A protein and the small-molecule ligand that binds it are described below.
Small molecule (SMILES): O=C1N2C=C(c3ccc(O)cc3)N=C(Cc3ccccc3)C2=N[C@@]1(Cc1ccc(C(F)(F)F)cc1)OO

Sequence of chain 1.D:
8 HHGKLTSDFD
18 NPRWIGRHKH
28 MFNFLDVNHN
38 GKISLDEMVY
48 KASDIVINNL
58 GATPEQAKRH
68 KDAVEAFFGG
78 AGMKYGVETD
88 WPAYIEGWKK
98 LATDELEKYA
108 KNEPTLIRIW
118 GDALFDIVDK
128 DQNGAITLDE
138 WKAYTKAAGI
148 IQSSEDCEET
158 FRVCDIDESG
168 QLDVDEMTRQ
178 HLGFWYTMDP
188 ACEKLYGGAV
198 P

Binding-site contacts:
Ligand atom O02 contacts residue TYR141 of chain 1.D at 3.4 Å.
Ligand atom O04 contacts residue HIS25 of chain 1.D at 2.9 Å (h-bond).
Ligand atom O03 contacts residue TYR193 of chain 1.D at 2.1 Å (h-bond).
Ligand atom F01 contacts residue THR175 of chain 1.D at 3.4 Å.
Ligand atom N02 contacts residue TYR141 of chain 1.D at 2.6 Å (h-bond).
Ligand atom O04 contacts residue TRP95 of chain 1.D at 3.1 Å (h-bond).
Ligand atom C02 contacts residue TYR141 of chain 1.D at 3.4 Å (hydrophobic).
Ligand atom C25 contacts residue MET28 of chain 1.D at 3.5 Å (hydrophobic).
Ligand atom C26 contacts residue TRP95 of chain 1.D at 3.3 Å (hydrophobic).
Ligand atom F01 contacts residue GLY118 of chain 1.D at 3.7 Å.
Ligand atom C22 contacts residue MET28 of chain 1.D at 3.6 Å (hydrophobic).
Ligand atom O03 contacts residue HIS178 of chain 1.D at 2.8 Å (h-bond).
Ligand atom O04 contacts residue TYR91 of chain 1.D at 2.5 Å (h-bond).
Ligand atom C03 contacts residue LEU121 of chain 1.D at 3.5 Å (hydrophobic).
Ligand atom C26 contacts residue HIS25 of chain 1.D at 3.5 Å.
Ligand atom C01 contacts residue TYR193 of chain 1.D at 3.4 Å (hydrophobic).
Ligand atom C27 contacts residue TRP182 of chain 1.D at 3.5 Å (hydrophobic).
Ligand atom O04 contacts residue MET28 of chain 1.D at 3.6 Å.
Ligand atom O03 contacts residue TRP138 of chain 1.D at 3.6 Å.
Ligand atom F03 contacts residue THR175 of chain 1.D at 3.2 Å.
Ligand atom C03 contacts residue TYR141 of chain 1.D at 3.4 Å (hydrophobic).
Ligand atom F03 contacts residue HIS178 of chain 1.D at 3.4 Å.
Ligand atom F02 contacts residue MET174 of chain 1.D at 3.6 Å.
Ligand atom N03 contacts residue MET28 of chain 1.D at 3.5 Å.
Ligand atom F03 contacts residue MET174 of chain 1.D at 3.1 Å.
Ligand atom C24 contacts residue MET28 of chain 1.D at 3.6 Å (hydrophobic).
Ligand atom C24 contacts residue TYR91 of chain 1.D at 3.0 Å (hydrophobic).
Ligand atom C19 contacts residue TYR141 of chain 1.D at 3.5 Å (hydrophobic).
Ligand atom O01 contacts residue HIS178 of chain 1.D at 2.9 Å.
Ligand atom F01 contacts residue ILE114 of chain 1.D at 3.0 Å.
Ligand atom C25 contacts residue HIS25 of chain 1.D at 3.6 Å.
Ligand atom C23 contacts residue MET28 of chain 1.D at 3.5 Å (hydrophobic).
Ligand atom F02 contacts residue GLY118 of chain 1.D at 3.6 Å.
Ligand atom C11 contacts residue TRP117 of chain 1.D at 3.6 Å (hydrophobic).
Ligand atom O01 contacts residue TYR193 of chain 1.D at 3.4 Å (h-bond).
Ligand atom C26 contacts residue TRP182 of chain 1.D at 3.5 Å (hydrophobic).
Ligand atom C25 contacts residue TYR91 of chain 1.D at 3.1 Å (hydrophobic).
Ligand atom C25 contacts residue TRP95 of chain 1.D at 3.4 Å (hydrophobic).
Ligand atom O02 contacts residue TYR193 of chain 1.D at 3.4 Å (h-bond).
Ligand atom C06 contacts residue ILE114 of chain 1.D at 3.4 Å (hydrophobic).